A small-molecule ligand and the protein it binds are described below.
Small molecule (SMILES): CC(C)C[C@H](NC(=O)[C@H](CCc1ccccc1)NC(=O)[C@@H]1CCCN1C(=O)c1ccc(F)cc1)C(=O)NC(C)(C)C(=O)N[C@@H](CC(C)C)C(=O)N[C@@H](CC(C)C)C(=O)NC(C)(C)C(=O)NC(C)(C)C(=O)NCCC(=O)NC1(CN(C)C)CCC1

Binding-site contacts:
Ligand atom CB contacts residue PHE1230 of chain 1.A at 3.7 Å (hydrophobic).
Ligand atom CA contacts residue GLN1222 of chain 1.A at 3.8 Å.
Ligand atom CB1 contacts residue ALA1263 of chain 1.A at 3.7 Å (hydrophobic).
Ligand atom CAP contacts residue LEU1227 of chain 1.A at 3.8 Å (hydrophobic).
Ligand atom CG contacts residue TYR1220 of chain 1.A at 3.5 Å (hydrophobic).
Ligand atom CB1 contacts residue ARG1297 of chain 1.A at 3.7 Å.
Ligand atom C contacts residue TYR1220 of chain 1.A at 3.8 Å (hydrophobic).
Ligand atom N contacts residue GLN1222 of chain 1.A at 3.0 Å (h-bond).
Ligand atom CB1 contacts residue PHE1230 of chain 1.A at 3.7 Å (hydrophobic).
Ligand atom CB contacts residue LEU1260 of chain 1.A at 3.8 Å (hydrophobic).
Ligand atom FAM contacts residue TRP1197 of chain 1.A at 3.1 Å.
Ligand atom CZ1 contacts residue THR1253 of chain 1.A at 3.8 Å.
Ligand atom CB1 contacts residue VAL1264 of chain 1.A at 3.7 Å (hydrophobic).
Ligand atom CD1 contacts residue PHE1230 of chain 1.A at 3.7 Å (hydrophobic).
Ligand atom O contacts residue ALA1263 of chain 1.A at 3.5 Å.
Ligand atom CD1 contacts residue HIS1226 of chain 1.A at 3.5 Å.
Ligand atom CB contacts residue GLN1222 of chain 1.A at 3.6 Å.
Ligand atom CD1 contacts residue LEU1227 of chain 1.A at 3.8 Å (hydrophobic).
Ligand atom CB2 contacts residue ALA1263 of chain 1.A at 3.7 Å (hydrophobic).
Ligand atom CD2 contacts residue PHE1230 of chain 1.A at 3.6 Å (hydrophobic).
Ligand atom CD contacts residue TRP1197 of chain 1.A at 3.5 Å (hydrophobic).
Ligand atom CAN contacts residue LEU1227 of chain 1.A at 3.6 Å (hydrophobic).
Ligand atom N contacts residue TYR1220 of chain 1.A at 3.6 Å.
Ligand atom CD2 contacts residue TRP1197 of chain 1.A at 3.7 Å (hydrophobic).
Ligand atom O contacts residue GLN1222 of chain 1.A at 3.1 Å (h-bond).
Ligand atom CG contacts residue GLN1222 of chain 1.A at 3.5 Å.
Ligand atom FAM contacts residue GLU1194 of chain 1.A at 3.5 Å.
Ligand atom O contacts residue ARG1297 of chain 1.A at 3.0 Å (salt-bridge).
Ligand atom O contacts residue ARG1297 of chain 1.A at 3.6 Å.
Ligand atom O contacts residue ARG1297 of chain 1.A at 3.5 Å (salt-bridge).
Ligand atom CA contacts residue ARG1297 of chain 1.A at 3.8 Å.
Ligand atom CA contacts residue GLN1222 of chain 1.A at 3.8 Å.
Ligand atom CBI contacts residue TRP1197 of chain 1.A at 3.6 Å (hydrophobic).
Ligand atom CE1 contacts residue THR1253 of chain 1.A at 3.6 Å.
Ligand atom OAF contacts residue TYR1220 of chain 1.A at 3.5 Å.
Ligand atom FAM contacts residue LEU1193 of chain 1.A at 3.0 Å.
Ligand atom CB2 contacts residue THR1253 of chain 1.A at 3.5 Å.
Ligand atom CB1 contacts residue THR1255 of chain 1.A at 3.4 Å.
Ligand atom CAN contacts residue TRP1197 of chain 1.A at 3.7 Å (hydrophobic).
Ligand atom O contacts residue HIS1296 of chain 1.A at 3.5 Å.

Sequence of chain 1.A:
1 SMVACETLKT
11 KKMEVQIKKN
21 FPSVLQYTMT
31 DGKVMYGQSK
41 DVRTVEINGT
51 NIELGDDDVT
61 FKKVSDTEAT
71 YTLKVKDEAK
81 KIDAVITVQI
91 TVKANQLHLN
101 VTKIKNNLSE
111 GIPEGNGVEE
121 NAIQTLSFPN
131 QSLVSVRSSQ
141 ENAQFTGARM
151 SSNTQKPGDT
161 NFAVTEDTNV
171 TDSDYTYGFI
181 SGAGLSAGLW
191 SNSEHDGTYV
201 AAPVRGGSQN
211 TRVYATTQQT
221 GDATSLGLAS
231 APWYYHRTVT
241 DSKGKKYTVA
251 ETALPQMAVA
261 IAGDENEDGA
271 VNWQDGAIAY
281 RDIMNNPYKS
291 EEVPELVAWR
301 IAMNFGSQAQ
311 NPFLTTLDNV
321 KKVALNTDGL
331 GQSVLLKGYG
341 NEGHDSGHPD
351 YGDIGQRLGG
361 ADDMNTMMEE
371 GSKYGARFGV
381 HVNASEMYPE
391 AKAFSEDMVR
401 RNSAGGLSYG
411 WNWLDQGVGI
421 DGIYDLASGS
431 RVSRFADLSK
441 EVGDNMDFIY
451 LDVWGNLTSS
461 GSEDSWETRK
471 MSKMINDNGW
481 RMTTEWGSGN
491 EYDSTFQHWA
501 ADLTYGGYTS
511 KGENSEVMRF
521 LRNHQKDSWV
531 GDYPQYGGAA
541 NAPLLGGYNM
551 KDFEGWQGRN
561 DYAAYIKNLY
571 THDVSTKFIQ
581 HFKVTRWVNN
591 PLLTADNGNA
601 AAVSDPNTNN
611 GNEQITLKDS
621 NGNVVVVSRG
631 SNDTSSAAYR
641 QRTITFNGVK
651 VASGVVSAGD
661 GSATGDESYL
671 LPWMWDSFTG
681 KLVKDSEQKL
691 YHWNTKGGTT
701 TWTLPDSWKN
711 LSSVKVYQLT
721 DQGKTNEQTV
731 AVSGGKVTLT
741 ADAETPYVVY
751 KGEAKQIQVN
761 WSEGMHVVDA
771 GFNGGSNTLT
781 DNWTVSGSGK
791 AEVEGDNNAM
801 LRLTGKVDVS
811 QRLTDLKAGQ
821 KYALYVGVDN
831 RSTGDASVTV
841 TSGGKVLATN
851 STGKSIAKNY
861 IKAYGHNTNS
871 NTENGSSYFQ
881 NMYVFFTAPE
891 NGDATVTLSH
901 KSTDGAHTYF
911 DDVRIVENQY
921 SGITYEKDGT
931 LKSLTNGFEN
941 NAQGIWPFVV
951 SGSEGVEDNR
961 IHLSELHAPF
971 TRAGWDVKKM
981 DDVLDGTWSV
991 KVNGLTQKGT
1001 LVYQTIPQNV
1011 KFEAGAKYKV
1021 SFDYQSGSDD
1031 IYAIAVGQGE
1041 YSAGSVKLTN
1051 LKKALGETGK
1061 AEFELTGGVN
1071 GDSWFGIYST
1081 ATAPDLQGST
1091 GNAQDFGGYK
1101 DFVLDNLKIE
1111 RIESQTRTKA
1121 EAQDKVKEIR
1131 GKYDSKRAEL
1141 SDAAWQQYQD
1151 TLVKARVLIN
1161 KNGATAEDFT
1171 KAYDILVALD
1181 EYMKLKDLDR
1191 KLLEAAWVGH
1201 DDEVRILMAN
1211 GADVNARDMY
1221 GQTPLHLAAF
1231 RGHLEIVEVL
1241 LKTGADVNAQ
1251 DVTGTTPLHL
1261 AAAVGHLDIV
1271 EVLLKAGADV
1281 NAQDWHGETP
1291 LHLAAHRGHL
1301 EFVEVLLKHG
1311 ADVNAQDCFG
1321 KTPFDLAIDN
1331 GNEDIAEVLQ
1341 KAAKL